Binding-site contacts:
Ligand atom C1 contacts residue ASN87 of chain 1.A at 1.4 Å.
Ligand atom C5 contacts residue LEU151 of chain 1.A at 4.1 Å (hydrophobic).
Ligand atom C6 contacts residue LEU151 of chain 1.A at 3.8 Å (hydrophobic).
Ligand atom N2 contacts residue ASN87 of chain 1.A at 2.8 Å (h-bond).
Ligand atom C3 contacts residue ASN87 of chain 1.A at 3.8 Å.
Ligand atom C4 contacts residue ASN87 of chain 1.A at 4.2 Å.
Ligand atom O7 contacts residue ASP85 of chain 1.A at 3.4 Å (salt-bridge).
Ligand atom C6 contacts residue LEU91 of chain 1.A at 3.7 Å (hydrophobic).
Ligand atom C8 contacts residue ASN87 of chain 1.A at 4.3 Å.
Ligand atom C5 contacts residue ASN87 of chain 1.A at 3.7 Å.
Ligand atom C7 contacts residue ASP85 of chain 1.A at 4.4 Å.
Ligand atom C1 contacts residue SER89 of chain 1.A at 4.5 Å.
Ligand atom O6 contacts residue LEU91 of chain 1.A at 4.1 Å.
Ligand atom C2 contacts residue ASN87 of chain 1.A at 2.4 Å.
Ligand atom O4 contacts residue LEU151 of chain 1.A at 4.1 Å.
Ligand atom O7 contacts residue ASN87 of chain 1.A at 3.0 Å (h-bond).
Ligand atom C7 contacts residue ASN87 of chain 1.A at 3.1 Å.
Ligand atom O5 contacts residue ASN87 of chain 1.A at 2.4 Å (h-bond).

A small-molecule ligand and the protein it binds are described below.
Small molecule (SMILES): CC(=O)N[C@@H]1[C@@H](O)[C@H](O)[C@@H](CO)O[C@H]1O

Sequence of chain 1.A:
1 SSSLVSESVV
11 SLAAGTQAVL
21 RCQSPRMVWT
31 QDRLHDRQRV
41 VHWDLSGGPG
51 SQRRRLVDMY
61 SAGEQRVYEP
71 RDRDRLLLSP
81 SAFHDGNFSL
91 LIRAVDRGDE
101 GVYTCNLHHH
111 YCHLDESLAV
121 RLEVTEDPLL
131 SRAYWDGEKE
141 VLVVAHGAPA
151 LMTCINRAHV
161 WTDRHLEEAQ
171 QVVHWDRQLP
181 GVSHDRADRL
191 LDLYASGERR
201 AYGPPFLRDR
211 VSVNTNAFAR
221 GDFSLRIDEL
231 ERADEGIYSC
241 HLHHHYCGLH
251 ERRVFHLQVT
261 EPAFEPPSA